This protein binds this small molecule.
Small molecule (SMILES): CC(=O)N[C@H]1[C@H](O[C@H]2[C@H](O)[C@@H](NC(C)=O)CO[C@@H]2CO)O[C@H](CO)[C@@H](O[C@@H]2O[C@H](CO[C@H]3O[C@H](CO)[C@@H](O)[C@H](O)[C@@H]3O)[C@@H](O)[C@H](O[C@H]3O[C@H](CO)[C@@H](O)[C@H](O)[C@@H]3O)[C@@H]2O)[C@@H]1O

Sequence of chain 1.A:
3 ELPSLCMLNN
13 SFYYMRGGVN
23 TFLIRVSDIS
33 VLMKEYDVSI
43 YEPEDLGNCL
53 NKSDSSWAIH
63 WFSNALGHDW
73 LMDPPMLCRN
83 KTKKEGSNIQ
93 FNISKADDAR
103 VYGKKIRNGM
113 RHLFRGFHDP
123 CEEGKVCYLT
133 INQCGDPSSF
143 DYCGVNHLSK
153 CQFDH

Binding-site contacts:
Ligand atom C1 contacts residue ASN94 of chain 1.A at 1.4 Å.
Ligand atom O5 contacts residue SER96 of chain 1.A at 3.9 Å.
Ligand atom C8 contacts residue VAL128 of chain 1.A at 4.0 Å (hydrophobic).
Ligand atom C5 contacts residue SER96 of chain 1.A at 3.9 Å.
Ligand atom C7 contacts residue ASN94 of chain 1.A at 3.5 Å.
Ligand atom N2 contacts residue ASN94 of chain 1.A at 2.9 Å (h-bond).
Ligand atom C5 contacts residue ASP99 of chain 1.A at 4.0 Å.
Ligand atom C8 contacts residue GLY126 of chain 1.A at 3.3 Å.
Ligand atom C8 contacts residue TYR130 of chain 1.A at 3.5 Å (hydrophobic).
Ligand atom O6 contacts residue ALA101 of chain 1.A at 3.9 Å.
Ligand atom C7 contacts residue TYR130 of chain 1.A at 3.5 Å (hydrophobic).
Ligand atom C5 contacts residue ASN94 of chain 1.A at 3.7 Å.
Ligand atom C6 contacts residue ASP99 of chain 1.A at 3.8 Å.
Ligand atom C3 contacts residue TYR130 of chain 1.A at 3.9 Å (hydrophobic).
Ligand atom C1 contacts residue SER96 of chain 1.A at 4.0 Å.
Ligand atom O5 contacts residue ASN94 of chain 1.A at 2.4 Å (h-bond).
Ligand atom O6 contacts residue ASP100 of chain 1.A at 3.6 Å.
Ligand atom O6 contacts residue ASP99 of chain 1.A at 3.5 Å.
Ligand atom C1 contacts residue TYR130 of chain 1.A at 3.8 Å (hydrophobic).
Ligand atom O3 contacts residue ASP99 of chain 1.A at 3.9 Å.
Ligand atom N2 contacts residue ASP99 of chain 1.A at 3.0 Å (salt-bridge).
Ligand atom N2 contacts residue TYR130 of chain 1.A at 2.7 Å (h-bond).
Ligand atom C6 contacts residue ALA98 of chain 1.A at 3.6 Å (hydrophobic).
Ligand atom C7 contacts residue VAL128 of chain 1.A at 3.9 Å (hydrophobic).
Ligand atom C8 contacts residue LEU34 of chain 1.A at 3.9 Å (hydrophobic).
Ligand atom O7 contacts residue LYS36 of chain 1.A at 4.0 Å.
Ligand atom O4 contacts residue ASP99 of chain 1.A at 4.0 Å.
Ligand atom C2 contacts residue ASN94 of chain 1.A at 2.5 Å.
Ligand atom C2 contacts residue TYR130 of chain 1.A at 3.6 Å (hydrophobic).
Ligand atom C8 contacts residue GLN132 of chain 1.B at 4.2 Å.
Ligand atom C3 contacts residue ASN94 of chain 1.A at 3.8 Å.
Ligand atom O7 contacts residue ASN94 of chain 1.A at 3.7 Å.
Ligand atom C7 contacts residue ASP99 of chain 1.A at 4.2 Å.
Ligand atom C2 contacts residue ASP99 of chain 1.A at 3.2 Å.
Ligand atom C3 contacts residue ASP99 of chain 1.A at 3.0 Å.
Ligand atom C1 contacts residue ASP99 of chain 1.A at 3.4 Å.
Ligand atom O7 contacts residue VAL128 of chain 1.A at 3.3 Å.
Ligand atom O6 contacts residue ALA98 of chain 1.A at 3.8 Å.
Ligand atom C4 contacts residue ASP99 of chain 1.A at 3.9 Å.
Ligand atom C6 contacts residue SER96 of chain 1.A at 4.0 Å.

Sequence of chain 1.B:
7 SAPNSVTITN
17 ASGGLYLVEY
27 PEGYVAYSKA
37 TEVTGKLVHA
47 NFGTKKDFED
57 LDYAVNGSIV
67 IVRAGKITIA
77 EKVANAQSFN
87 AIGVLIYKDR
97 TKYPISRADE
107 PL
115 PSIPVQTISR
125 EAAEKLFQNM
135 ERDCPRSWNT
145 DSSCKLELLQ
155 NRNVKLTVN